Sequence of chain 2.A:
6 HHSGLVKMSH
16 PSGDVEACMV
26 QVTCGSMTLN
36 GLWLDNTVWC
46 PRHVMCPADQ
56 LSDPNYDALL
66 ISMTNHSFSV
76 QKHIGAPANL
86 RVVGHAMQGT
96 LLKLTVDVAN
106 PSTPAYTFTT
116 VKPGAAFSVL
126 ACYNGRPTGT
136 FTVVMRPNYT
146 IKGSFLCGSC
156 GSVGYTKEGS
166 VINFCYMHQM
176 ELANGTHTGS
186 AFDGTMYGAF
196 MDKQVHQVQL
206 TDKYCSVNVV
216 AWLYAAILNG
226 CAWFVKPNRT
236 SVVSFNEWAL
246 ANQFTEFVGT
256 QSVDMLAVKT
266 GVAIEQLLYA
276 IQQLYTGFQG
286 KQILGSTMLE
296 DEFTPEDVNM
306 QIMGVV

Binding-site contacts:
Ligand atom C4 contacts residue UV21 of chain 2.C at 0.1 Å.
Ligand atom C10 contacts residue UV21 of chain 2.C at 0.0 Å.
Ligand atom N1 contacts residue UV21 of chain 2.C at 0.0 Å (h-bond).
Ligand atom O4 contacts residue UV21 of chain 2.C at 0.3 Å (h-bond).
Ligand atom C1 contacts residue UV21 of chain 2.C at 0.0 Å.
Ligand atom C9 contacts residue UV21 of chain 2.C at 0.1 Å.
Ligand atom C8 contacts residue UV21 of chain 2.C at 0.0 Å.
Ligand atom N2 contacts residue GLN174 of chain 2.A at 3.0 Å (h-bond).
Ligand atom C14 contacts residue CYS155 of chain 2.A at 1.8 Å (hydrophobic).
Ligand atom O1 contacts residue GLU176 of chain 2.A at 3.1 Å (salt-bridge).
Ligand atom C13 contacts residue UV21 of chain 2.C at 0.1 Å.
Ligand atom C5 contacts residue UV21 of chain 2.C at 0.1 Å.
Ligand atom C6 contacts residue UV21 of chain 2.C at 0.1 Å.
Ligand atom N1 contacts residue GLN199 of chain 2.A at 3.1 Å (h-bond).
Ligand atom C18 contacts residue VAL200 of chain 2.A at 3.1 Å (hydrophobic).
Ligand atom N3 contacts residue UV21 of chain 2.C at 0.2 Å (h-bond).
Ligand atom C7 contacts residue UV21 of chain 2.C at 0.1 Å.
Ligand atom O5 contacts residue UV21 of chain 2.C at 0.2 Å (h-bond).
Ligand atom C11 contacts residue UV21 of chain 2.C at 0.0 Å.
Ligand atom O2 contacts residue UV21 of chain 2.C at 0.2 Å (h-bond).
Ligand atom C22 contacts residue UV21 of chain 2.C at 0.1 Å.
Ligand atom O3 contacts residue CYS155 of chain 2.A at 2.7 Å (h-bond).
Ligand atom C12 contacts residue UV21 of chain 2.C at 0.2 Å.
Ligand atom C8 contacts residue CYS155 of chain 2.A at 2.7 Å (hydrophobic).
Ligand atom C15 contacts residue UV21 of chain 2.C at 0.1 Å.
Ligand atom C20 contacts residue UV21 of chain 2.C at 0.0 Å.
Ligand atom C18 contacts residue UV21 of chain 2.C at 0.1 Å.
Ligand atom N2 contacts residue CYS155 of chain 2.A at 3.0 Å (h-bond).
Ligand atom O1 contacts residue UV21 of chain 2.C at 0.2 Å (h-bond).
Ligand atom C2 contacts residue UV21 of chain 2.C at 0.1 Å.
Ligand atom O3 contacts residue UV21 of chain 2.C at 1.4 Å.
Ligand atom C3 contacts residue UV21 of chain 2.C at 0.0 Å.
Ligand atom C14 contacts residue UV21 of chain 2.C at 0.0 Å.
Ligand atom S1 contacts residue UV21 of chain 2.C at 0.2 Å (h-bond).
Ligand atom C17 contacts residue UV21 of chain 2.C at 0.1 Å.
Ligand atom N2 contacts residue UV21 of chain 2.C at 0.1 Å (h-bond).
Ligand atom O2 contacts residue HIS173 of chain 2.A at 2.7 Å (h-bond).
Ligand atom C16 contacts residue UV21 of chain 2.C at 0.1 Å.
Ligand atom C21 contacts residue UV21 of chain 2.C at 0.0 Å.
Ligand atom C19 contacts residue UV21 of chain 2.C at 0.1 Å.

A small-molecule ligand and the protein it binds are described below.
Small molecule (SMILES): CC(C)C[C@H](NC(=O)OCCSc1ccccc1)C(=O)N[C@@H](C[C@@H]1CCNC1=O)[C@@H](O)S(=O)(=O)O